Sequence of chain 3.H:
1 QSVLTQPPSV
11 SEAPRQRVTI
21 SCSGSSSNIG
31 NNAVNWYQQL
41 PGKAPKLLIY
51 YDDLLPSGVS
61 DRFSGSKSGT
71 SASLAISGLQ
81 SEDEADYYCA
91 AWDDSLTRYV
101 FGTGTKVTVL

The protein below binds the small molecule below.
Small molecule (SMILES): CC(=O)N[C@H]1[C@H](O[C@H]2[C@H](O)[C@@H](NC(C)=O)CO[C@@H]2CO)O[C@H](CO)[C@@H](O)[C@@H]1O

Sequence of chain 3.C:
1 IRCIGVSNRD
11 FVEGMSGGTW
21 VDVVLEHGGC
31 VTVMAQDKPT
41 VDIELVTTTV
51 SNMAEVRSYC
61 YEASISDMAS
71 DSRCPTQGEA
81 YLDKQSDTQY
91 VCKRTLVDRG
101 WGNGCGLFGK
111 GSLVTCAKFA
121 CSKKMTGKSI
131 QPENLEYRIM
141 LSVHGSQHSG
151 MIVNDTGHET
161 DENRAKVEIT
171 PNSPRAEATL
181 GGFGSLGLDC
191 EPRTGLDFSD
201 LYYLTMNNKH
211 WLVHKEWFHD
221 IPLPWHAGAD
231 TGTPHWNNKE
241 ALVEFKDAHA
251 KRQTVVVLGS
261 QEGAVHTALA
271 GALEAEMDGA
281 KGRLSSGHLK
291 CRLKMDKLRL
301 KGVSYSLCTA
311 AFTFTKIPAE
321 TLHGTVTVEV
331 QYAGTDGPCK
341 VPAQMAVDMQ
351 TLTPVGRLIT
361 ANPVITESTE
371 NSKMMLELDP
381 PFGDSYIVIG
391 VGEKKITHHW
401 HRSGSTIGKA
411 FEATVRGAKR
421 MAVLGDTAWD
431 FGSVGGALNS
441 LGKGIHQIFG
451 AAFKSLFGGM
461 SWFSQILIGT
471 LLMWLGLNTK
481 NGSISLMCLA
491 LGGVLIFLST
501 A

Binding-site contacts:
Ligand atom C7 contacts residue MET151 of chain 3.C at 4.3 Å (hydrophobic).
Ligand atom O7 contacts residue ASN154 of chain 3.C at 2.9 Å (h-bond).
Ligand atom C1 contacts residue LEU96 of chain 3.H at 3.9 Å (hydrophobic).
Ligand atom C1 contacts residue SER95 of chain 3.H at 3.6 Å.
Ligand atom O5 contacts residue ASN154 of chain 3.C at 4.0 Å.
Ligand atom C2 contacts residue SER95 of chain 3.H at 3.4 Å.
Ligand atom C4 contacts residue LEU96 of chain 3.H at 4.3 Å (hydrophobic).
Ligand atom C2 contacts residue MET151 of chain 3.C at 4.1 Å (hydrophobic).
Ligand atom O4 contacts residue LEU96 of chain 3.H at 3.2 Å.
Ligand atom C7 contacts residue GLY150 of chain 3.C at 3.7 Å.
Ligand atom C7 contacts residue ASN154 of chain 3.C at 3.4 Å.
Ligand atom C8 contacts residue GLY150 of chain 3.C at 3.8 Å.
Ligand atom C3 contacts residue SER95 of chain 3.H at 3.2 Å.
Ligand atom C1 contacts residue MET151 of chain 3.C at 3.6 Å (hydrophobic).
Ligand atom N2 contacts residue SER95 of chain 3.H at 2.6 Å (h-bond).
Ligand atom O7 contacts residue MET151 of chain 3.C at 3.3 Å.
Ligand atom O5 contacts residue MET151 of chain 3.C at 3.8 Å.
Ligand atom N2 contacts residue ASN154 of chain 3.C at 3.9 Å.
Ligand atom C3 contacts residue LEU96 of chain 3.H at 4.2 Å (hydrophobic).
Ligand atom C7 contacts residue SER95 of chain 3.H at 3.5 Å.
Ligand atom C8 contacts residue ASP94 of chain 3.H at 3.5 Å.
Ligand atom C2 contacts residue LEU96 of chain 3.H at 3.6 Å (hydrophobic).
Ligand atom O3 contacts residue SER95 of chain 3.H at 3.2 Å (h-bond).
Ligand atom O3 contacts residue LEU96 of chain 3.H at 4.1 Å.
Ligand atom C8 contacts residue SER95 of chain 3.H at 3.5 Å.
Ligand atom C1 contacts residue ASN154 of chain 3.C at 3.1 Å.
Ligand atom C8 contacts residue ASN154 of chain 3.C at 4.2 Å.
Ligand atom O7 contacts residue GLY150 of chain 3.C at 2.8 Å (h-bond).
Ligand atom O7 contacts residue HIS148 of chain 3.C at 4.0 Å.
Ligand atom O5 contacts residue LEU96 of chain 3.H at 4.5 Å.
Ligand atom N2 contacts residue LEU96 of chain 3.H at 3.6 Å.
Ligand atom C2 contacts residue ASN154 of chain 3.C at 4.0 Å.